This small molecule binds to this protein.
Small molecule (SMILES): CC(=O)N[C@@H]1[C@@H](O)[C@H](O)[C@@H](CO)O[C@H]1O

Binding-site contacts:
Ligand atom O7 contacts residue GLU312 of chain 1.C at 3.0 Å (salt-bridge).
Ligand atom O5 contacts residue GLU312 of chain 1.C at 4.0 Å.
Ligand atom C5 contacts residue ASN313 of chain 1.C at 3.7 Å.
Ligand atom N2 contacts residue ASN313 of chain 1.C at 2.9 Å (h-bond).
Ligand atom C3 contacts residue ASN313 of chain 1.C at 3.8 Å.
Ligand atom O7 contacts residue ASN313 of chain 1.C at 3.7 Å.
Ligand atom N2 contacts residue GLU312 of chain 1.C at 4.3 Å.
Ligand atom C1 contacts residue GLU312 of chain 1.C at 3.2 Å.
Ligand atom O5 contacts residue ASN313 of chain 1.C at 2.4 Å (h-bond).
Ligand atom C7 contacts residue ASN313 of chain 1.C at 3.5 Å.
Ligand atom C7 contacts residue GLU312 of chain 1.C at 3.8 Å.
Ligand atom C6 contacts residue LYS589 of chain 1.A at 3.4 Å.
Ligand atom C1 contacts residue ASN313 of chain 1.C at 1.4 Å.
Ligand atom C4 contacts residue ASN313 of chain 1.C at 4.2 Å.
Ligand atom C2 contacts residue GLU312 of chain 1.C at 4.3 Å.
Ligand atom C2 contacts residue ASN313 of chain 1.C at 2.5 Å.
Ligand atom O6 contacts residue LYS589 of chain 1.A at 4.1 Å.

Sequence of chain 1.C:
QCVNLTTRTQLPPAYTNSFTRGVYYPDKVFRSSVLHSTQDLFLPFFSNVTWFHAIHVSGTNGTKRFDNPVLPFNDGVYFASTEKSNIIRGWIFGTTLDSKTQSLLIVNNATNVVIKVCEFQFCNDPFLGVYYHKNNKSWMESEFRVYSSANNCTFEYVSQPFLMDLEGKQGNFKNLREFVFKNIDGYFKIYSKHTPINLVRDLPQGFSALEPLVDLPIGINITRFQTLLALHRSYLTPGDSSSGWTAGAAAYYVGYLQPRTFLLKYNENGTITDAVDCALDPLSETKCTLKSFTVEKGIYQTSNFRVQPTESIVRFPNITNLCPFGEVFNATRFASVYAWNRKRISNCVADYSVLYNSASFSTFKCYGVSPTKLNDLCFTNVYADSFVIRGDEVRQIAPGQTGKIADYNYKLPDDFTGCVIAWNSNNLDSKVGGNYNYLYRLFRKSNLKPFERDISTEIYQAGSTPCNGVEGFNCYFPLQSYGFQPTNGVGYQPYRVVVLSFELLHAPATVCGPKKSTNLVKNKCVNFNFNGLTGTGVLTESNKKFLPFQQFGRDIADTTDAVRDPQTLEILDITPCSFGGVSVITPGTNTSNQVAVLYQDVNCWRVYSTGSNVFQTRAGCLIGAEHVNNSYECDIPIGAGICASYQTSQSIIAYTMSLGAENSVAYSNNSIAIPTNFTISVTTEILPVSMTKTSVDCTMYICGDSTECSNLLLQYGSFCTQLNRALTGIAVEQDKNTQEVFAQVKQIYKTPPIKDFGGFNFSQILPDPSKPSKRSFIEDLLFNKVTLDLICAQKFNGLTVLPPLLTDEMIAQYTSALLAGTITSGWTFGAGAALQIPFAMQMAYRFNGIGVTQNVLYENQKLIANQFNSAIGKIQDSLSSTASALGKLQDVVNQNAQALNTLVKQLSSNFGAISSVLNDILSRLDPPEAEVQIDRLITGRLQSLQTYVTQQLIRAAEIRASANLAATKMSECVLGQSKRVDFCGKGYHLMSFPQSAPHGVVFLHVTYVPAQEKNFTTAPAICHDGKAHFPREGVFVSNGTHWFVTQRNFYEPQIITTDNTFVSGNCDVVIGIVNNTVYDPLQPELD

Sequence of chain 1.A:
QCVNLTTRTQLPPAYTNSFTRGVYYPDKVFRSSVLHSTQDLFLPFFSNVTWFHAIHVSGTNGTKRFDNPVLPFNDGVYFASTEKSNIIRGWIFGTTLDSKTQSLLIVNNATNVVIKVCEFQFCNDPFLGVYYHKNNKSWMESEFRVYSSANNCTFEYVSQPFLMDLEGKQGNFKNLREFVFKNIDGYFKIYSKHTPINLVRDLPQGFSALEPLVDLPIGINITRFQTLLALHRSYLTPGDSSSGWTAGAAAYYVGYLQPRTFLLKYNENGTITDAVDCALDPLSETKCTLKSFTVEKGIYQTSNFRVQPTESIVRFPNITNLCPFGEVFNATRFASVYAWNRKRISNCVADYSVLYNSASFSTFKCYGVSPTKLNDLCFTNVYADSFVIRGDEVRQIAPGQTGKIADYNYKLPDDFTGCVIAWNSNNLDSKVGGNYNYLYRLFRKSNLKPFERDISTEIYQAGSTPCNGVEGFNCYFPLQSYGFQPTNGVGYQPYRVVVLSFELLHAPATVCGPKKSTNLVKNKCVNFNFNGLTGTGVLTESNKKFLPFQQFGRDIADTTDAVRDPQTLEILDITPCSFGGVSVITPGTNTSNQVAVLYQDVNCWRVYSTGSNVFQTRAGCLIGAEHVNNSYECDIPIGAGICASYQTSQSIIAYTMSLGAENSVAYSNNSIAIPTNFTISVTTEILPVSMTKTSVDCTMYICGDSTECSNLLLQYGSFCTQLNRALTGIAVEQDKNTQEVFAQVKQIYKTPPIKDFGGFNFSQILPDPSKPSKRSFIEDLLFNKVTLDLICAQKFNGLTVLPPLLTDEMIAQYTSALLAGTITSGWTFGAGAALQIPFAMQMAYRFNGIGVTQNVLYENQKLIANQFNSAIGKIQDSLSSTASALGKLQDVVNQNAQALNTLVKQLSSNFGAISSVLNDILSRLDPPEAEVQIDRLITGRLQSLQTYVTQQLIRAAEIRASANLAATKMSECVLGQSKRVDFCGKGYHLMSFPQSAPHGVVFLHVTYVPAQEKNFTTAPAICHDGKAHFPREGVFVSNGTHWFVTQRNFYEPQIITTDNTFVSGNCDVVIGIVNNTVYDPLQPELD